This small molecule binds to this protein.
Small molecule (SMILES): CC(=O)N[C@H]1[C@H](O[C@H]2[C@H](O)[C@@H](NC(C)=O)CO[C@@H]2CO)O[C@H](CO)[C@@H](O[C@@H]2O[C@H](CO[C@H]3O[C@H](CO)[C@@H](O)[C@H](O)[C@@H]3O)[C@@H](O)[C@H](O[C@H]3O[C@H](CO)[C@@H](O)[C@H](O)[C@@H]3O)[C@@H]2O)[C@@H]1O

Sequence of chain 1.K:
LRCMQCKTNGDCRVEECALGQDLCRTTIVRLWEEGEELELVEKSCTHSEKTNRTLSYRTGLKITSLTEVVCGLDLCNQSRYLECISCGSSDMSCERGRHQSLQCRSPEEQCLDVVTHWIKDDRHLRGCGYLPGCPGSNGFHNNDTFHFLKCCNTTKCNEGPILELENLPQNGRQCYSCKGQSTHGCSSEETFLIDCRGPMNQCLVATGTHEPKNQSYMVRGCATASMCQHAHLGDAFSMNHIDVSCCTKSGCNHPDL

Binding-site contacts:
Ligand atom C6 contacts residue ASN162 of chain 1.K at 4.5 Å.
Ligand atom C1 contacts residue ASN162 of chain 1.K at 1.4 Å.
Ligand atom O7 contacts residue ASN162 of chain 1.K at 4.3 Å.
Ligand atom O6 contacts residue ILE130 of chain 1.K at 4.2 Å.
Ligand atom N2 contacts residue ASN162 of chain 1.K at 2.5 Å (h-bond).
Ligand atom C4 contacts residue ASN162 of chain 1.K at 4.2 Å.
Ligand atom C2 contacts residue ASN162 of chain 1.K at 2.3 Å.
Ligand atom C7 contacts residue ASN162 of chain 1.K at 3.5 Å.
Ligand atom C3 contacts residue ASN162 of chain 1.K at 3.6 Å.
Ligand atom O7 contacts residue PHE211 of chain 1.K at 3.6 Å.
Ligand atom C5 contacts residue ASN162 of chain 1.K at 3.7 Å.
Ligand atom N2 contacts residue PHE211 of chain 1.K at 3.5 Å.
Ligand atom O5 contacts residue ASN162 of chain 1.K at 2.4 Å (h-bond).
Ligand atom C8 contacts residue ASN162 of chain 1.K at 4.1 Å.
Ligand atom C7 contacts residue PHE211 of chain 1.K at 3.7 Å (hydrophobic).